Binding-site contacts:
Ligand atom C5 contacts residue ASN451 of chain 1.C at 3.8 Å.
Ligand atom N2 contacts residue ASN451 of chain 1.C at 2.8 Å (h-bond).
Ligand atom C3 contacts residue ASN451 of chain 1.C at 3.8 Å.
Ligand atom O5 contacts residue ASN451 of chain 1.C at 2.5 Å (h-bond).
Ligand atom C4 contacts residue ASN451 of chain 1.C at 4.3 Å.
Ligand atom C8 contacts residue TRP523 of chain 1.C at 3.6 Å (hydrophobic).
Ligand atom C8 contacts residue ASN451 of chain 1.C at 4.2 Å.
Ligand atom C7 contacts residue ASN451 of chain 1.C at 3.2 Å.
Ligand atom O7 contacts residue ASN451 of chain 1.C at 3.3 Å (h-bond).
Ligand atom C2 contacts residue ASN451 of chain 1.C at 2.5 Å.
Ligand atom C8 contacts residue GLN412 of chain 1.C at 3.9 Å.
Ligand atom C1 contacts residue TYR541 of chain 1.C at 4.3 Å (hydrophobic).
Ligand atom C1 contacts residue ASN451 of chain 1.C at 1.5 Å.
Ligand atom C5 contacts residue TYR541 of chain 1.C at 4.4 Å (hydrophobic).

Sequence of chain 1.C:
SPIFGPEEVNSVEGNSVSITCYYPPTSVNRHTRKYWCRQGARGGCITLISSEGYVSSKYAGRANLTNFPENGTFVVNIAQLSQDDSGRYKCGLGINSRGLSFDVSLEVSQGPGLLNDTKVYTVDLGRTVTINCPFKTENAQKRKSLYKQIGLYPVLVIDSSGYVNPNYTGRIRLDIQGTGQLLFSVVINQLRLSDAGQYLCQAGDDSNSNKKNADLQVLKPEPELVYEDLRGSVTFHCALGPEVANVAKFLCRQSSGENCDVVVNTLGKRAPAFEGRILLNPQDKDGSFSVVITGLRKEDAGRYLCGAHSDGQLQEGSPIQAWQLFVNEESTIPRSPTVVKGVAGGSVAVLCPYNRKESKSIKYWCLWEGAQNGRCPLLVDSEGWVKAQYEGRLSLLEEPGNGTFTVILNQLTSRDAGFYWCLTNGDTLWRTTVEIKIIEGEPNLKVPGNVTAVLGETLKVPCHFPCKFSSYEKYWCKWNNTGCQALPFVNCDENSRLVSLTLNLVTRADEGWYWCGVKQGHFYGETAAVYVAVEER

A small-molecule ligand and the protein it binds are described below.
Small molecule (SMILES): CC(=O)N[C@@H]1[C@@H](O)[C@H](O)[C@@H](CO)O[C@H]1O